Sequence of chain 1.A:
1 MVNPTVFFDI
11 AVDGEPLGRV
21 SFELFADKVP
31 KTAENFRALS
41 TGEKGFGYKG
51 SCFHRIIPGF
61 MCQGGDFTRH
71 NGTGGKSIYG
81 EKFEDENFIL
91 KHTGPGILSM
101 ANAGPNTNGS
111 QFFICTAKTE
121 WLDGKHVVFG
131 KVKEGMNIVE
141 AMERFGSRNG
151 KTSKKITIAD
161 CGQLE

Binding-site contacts:
Ligand atom N1 contacts residue ALA103 of chain 1.A at 4.0 Å.
Ligand atom CL contacts residue ASN102 of chain 1.A at 3.6 Å.
Ligand atom C2 contacts residue GLY72 of chain 1.A at 3.3 Å.
Ligand atom N1 contacts residue THR73 of chain 1.A at 4.1 Å.
Ligand atom C1 contacts residue GLY72 of chain 1.A at 3.6 Å.
Ligand atom CL contacts residue GLN111 of chain 1.A at 3.6 Å.
Ligand atom C3 contacts residue ALA103 of chain 1.A at 4.1 Å (hydrophobic).
Ligand atom N contacts residue THR73 of chain 1.A at 4.2 Å.
Ligand atom C2 contacts residue ASN102 of chain 1.A at 4.4 Å.
Ligand atom CL contacts residue ALA101 of chain 1.A at 3.8 Å.
Ligand atom C3 contacts residue ASN102 of chain 1.A at 4.1 Å.
Ligand atom C1 contacts residue ALA103 of chain 1.A at 4.1 Å (hydrophobic).
Ligand atom C contacts residue GLN111 of chain 1.A at 3.7 Å.
Ligand atom C3 contacts residue GLN111 of chain 1.A at 3.5 Å.
Ligand atom C contacts residue GLY72 of chain 1.A at 3.8 Å.
Ligand atom N2 contacts residue ASN102 of chain 1.A at 3.7 Å.
Ligand atom N1 contacts residue GLY72 of chain 1.A at 3.3 Å (h-bond).
Ligand atom C1 contacts residue GLN111 of chain 1.A at 4.4 Å.
Ligand atom CL contacts residue ALA103 of chain 1.A at 4.3 Å.
Ligand atom C contacts residue GLY74 of chain 1.A at 4.4 Å.
Ligand atom N contacts residue GLY74 of chain 1.A at 3.6 Å (h-bond).
Ligand atom N2 contacts residue GLN111 of chain 1.A at 4.1 Å.
Ligand atom N contacts residue GLN111 of chain 1.A at 3.8 Å.
Ligand atom C3 contacts residue GLY72 of chain 1.A at 3.8 Å.
Ligand atom N2 contacts residue ALA103 of chain 1.A at 4.0 Å.
Ligand atom C1 contacts residue THR73 of chain 1.A at 3.8 Å.
Ligand atom C contacts residue THR73 of chain 1.A at 4.3 Å.
Ligand atom C contacts residue ALA103 of chain 1.A at 4.1 Å (hydrophobic).
Ligand atom C2 contacts residue ALA103 of chain 1.A at 4.0 Å (hydrophobic).
Ligand atom N2 contacts residue GLY72 of chain 1.A at 3.5 Å (h-bond).

A protein and the small-molecule ligand that binds it are described below.
Small molecule (SMILES): Nc1cncnc1Cl